Sequence of chain 1.I:
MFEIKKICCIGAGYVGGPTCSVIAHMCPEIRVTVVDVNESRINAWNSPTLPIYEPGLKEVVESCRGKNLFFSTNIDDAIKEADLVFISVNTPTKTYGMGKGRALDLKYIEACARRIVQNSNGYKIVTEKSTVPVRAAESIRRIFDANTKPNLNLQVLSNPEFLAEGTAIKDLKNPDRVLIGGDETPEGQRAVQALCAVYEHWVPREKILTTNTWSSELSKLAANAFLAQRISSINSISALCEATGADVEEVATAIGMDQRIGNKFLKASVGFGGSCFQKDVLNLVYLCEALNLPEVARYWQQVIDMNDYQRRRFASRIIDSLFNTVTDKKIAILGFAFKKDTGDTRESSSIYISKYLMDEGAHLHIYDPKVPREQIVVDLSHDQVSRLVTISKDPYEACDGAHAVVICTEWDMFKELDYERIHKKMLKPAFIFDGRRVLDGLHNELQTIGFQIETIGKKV

Sequence of chain 1.J:
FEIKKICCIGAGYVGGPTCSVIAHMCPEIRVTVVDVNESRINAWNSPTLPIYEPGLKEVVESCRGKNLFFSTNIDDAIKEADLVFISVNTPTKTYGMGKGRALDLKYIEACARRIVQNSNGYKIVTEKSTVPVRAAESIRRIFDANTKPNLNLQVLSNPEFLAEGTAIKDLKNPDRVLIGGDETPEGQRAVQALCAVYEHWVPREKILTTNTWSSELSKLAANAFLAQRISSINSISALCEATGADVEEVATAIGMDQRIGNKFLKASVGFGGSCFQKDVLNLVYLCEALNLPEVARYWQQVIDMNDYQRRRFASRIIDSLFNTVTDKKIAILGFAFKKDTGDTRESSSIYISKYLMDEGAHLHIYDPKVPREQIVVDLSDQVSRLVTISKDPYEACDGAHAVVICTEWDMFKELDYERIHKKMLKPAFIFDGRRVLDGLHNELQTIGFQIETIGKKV

This small molecule binds to this protein.
Small molecule (SMILES): O=c1ccn([C@@H]2O[C@H](CO[P](=O)(O)O[P](=O)(O)O[C@H]3O[C@H](CO)[C@@H](O)[C@H](O)[C@H]3O)[C@@H](O)[C@H]2O)c(=O)[nH]1

Binding-site contacts:
Ligand atom O4' contacts residue LYS220 of chain 1.J at 3.0 Å (salt-bridge).
Ligand atom O3' contacts residue ARG260 of chain 1.I at 3.1 Å (salt-bridge).
Ligand atom O2C contacts residue PHE338 of chain 1.J at 3.3 Å (h-bond).
Ligand atom O3C contacts residue PHE272 of chain 1.J at 3.6 Å.
Ligand atom C3' contacts residue LEU163 of chain 1.J at 3.3 Å (hydrophobic).
Ligand atom O1A contacts residue LYS339 of chain 1.J at 2.7 Å (salt-bridge).
Ligand atom O4 contacts residue PHE265 of chain 1.J at 3.2 Å.
Ligand atom C4' contacts residue LYS220 of chain 1.J at 3.3 Å.
Ligand atom C5' contacts residue LEU163 of chain 1.J at 3.4 Å (hydrophobic).
Ligand atom O2 contacts residue ARG442 of chain 1.J at 3.5 Å (salt-bridge).
Ligand atom O3' contacts residue PHE162 of chain 1.J at 2.9 Å (h-bond).
Ligand atom C3C contacts residue PHE338 of chain 1.J at 3.4 Å (hydrophobic).
Ligand atom O6' contacts residue ASN224 of chain 1.J at 2.7 Å (h-bond).
Ligand atom C4' contacts residue LEU163 of chain 1.J at 3.3 Å (hydrophobic).
Ligand atom O3B contacts residue ALA164 of chain 1.J at 3.5 Å.
Ligand atom O2B contacts residue PHE338 of chain 1.J at 3.5 Å.
Ligand atom O4C contacts residue PHE272 of chain 1.J at 3.3 Å.
Ligand atom N3 contacts residue LYS267 of chain 1.J at 2.9 Å (salt-bridge).
Ligand atom C6 contacts residue ILE231 of chain 1.J at 3.5 Å (hydrophobic).
Ligand atom O2 contacts residue SER269 of chain 1.J at 2.8 Å (h-bond).
Ligand atom O6' contacts residue CYS276 of chain 1.J at 3.5 Å.
Ligand atom N1 contacts residue ILE231 of chain 1.J at 3.5 Å.
Ligand atom O2B contacts residue GLU165 of chain 1.J at 3.0 Å (salt-bridge).
Ligand atom C6' contacts residue NAD1 of chain 1.XA at 3.4 Å.
Ligand atom O4' contacts residue LEU163 of chain 1.J at 2.7 Å (h-bond).
Ligand atom O4 contacts residue LYS267 of chain 1.J at 3.2 Å (salt-bridge).
Ligand atom O3C contacts residue PHE338 of chain 1.J at 2.7 Å (h-bond).
Ligand atom O3A contacts residue LYS339 of chain 1.J at 3.5 Å (salt-bridge).
Ligand atom C6' contacts residue CYS276 of chain 1.J at 3.5 Å (hydrophobic).
Ligand atom O4C contacts residue ILE231 of chain 1.J at 3.4 Å.
Ligand atom C3' contacts residue PHE162 of chain 1.J at 3.5 Å (hydrophobic).
Ligand atom O4 contacts residue LEU266 of chain 1.J at 3.5 Å (h-bond).
Ligand atom O4' contacts residue PHE162 of chain 1.J at 3.1 Å.
Ligand atom O6' contacts residue LYS220 of chain 1.J at 2.6 Å (salt-bridge).
Ligand atom O3C contacts residue GLY273 of chain 1.J at 2.6 Å (h-bond).
Ligand atom O2A contacts residue PHE265 of chain 1.J at 3.2 Å.
Ligand atom O2C contacts residue ARG442 of chain 1.J at 2.7 Å (salt-bridge).
Ligand atom C4' contacts residue ASN224 of chain 1.J at 3.6 Å.
Ligand atom O4' contacts residue GLU161 of chain 1.J at 3.5 Å (salt-bridge).
Ligand atom O2' contacts residue ARG260 of chain 1.I at 2.8 Å (salt-bridge).